This protein binds this small molecule.
Small molecule (SMILES): Cc1cc(CCCCCOc2ccc(C3=NCCO3)cc2)on1

Sequence of chain 21.A:
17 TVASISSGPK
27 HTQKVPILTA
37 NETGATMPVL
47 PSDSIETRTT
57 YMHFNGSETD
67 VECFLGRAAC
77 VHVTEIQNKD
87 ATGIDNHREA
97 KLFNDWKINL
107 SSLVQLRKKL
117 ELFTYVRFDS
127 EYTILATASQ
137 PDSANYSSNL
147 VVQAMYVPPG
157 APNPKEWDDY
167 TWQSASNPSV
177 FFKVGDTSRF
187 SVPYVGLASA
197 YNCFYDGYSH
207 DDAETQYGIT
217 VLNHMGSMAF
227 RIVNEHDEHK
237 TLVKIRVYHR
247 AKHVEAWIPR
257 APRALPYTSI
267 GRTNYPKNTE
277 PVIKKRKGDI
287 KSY

Sequence of chain 21.C:
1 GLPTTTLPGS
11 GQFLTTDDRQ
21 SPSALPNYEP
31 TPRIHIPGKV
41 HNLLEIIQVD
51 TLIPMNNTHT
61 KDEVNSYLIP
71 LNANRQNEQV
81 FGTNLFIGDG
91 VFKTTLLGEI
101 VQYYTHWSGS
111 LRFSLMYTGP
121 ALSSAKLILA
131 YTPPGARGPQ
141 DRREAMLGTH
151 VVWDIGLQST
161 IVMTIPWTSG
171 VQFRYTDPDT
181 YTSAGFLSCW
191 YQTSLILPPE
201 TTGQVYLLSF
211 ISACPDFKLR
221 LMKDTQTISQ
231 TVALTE

Binding-site contacts:
Ligand atom C4 contacts residue LEU106 of chain 21.A at 3.9 Å (hydrophobic).
Ligand atom C2A contacts residue TYR152 of chain 21.A at 3.6 Å (hydrophobic).
Ligand atom C4C contacts residue VAL188 of chain 21.A at 3.7 Å (hydrophobic).
Ligand atom C3B contacts residue VAL188 of chain 21.A at 3.8 Å (hydrophobic).
Ligand atom C2C contacts residue TYR197 of chain 21.A at 3.7 Å (hydrophobic).
Ligand atom C31 contacts residue ASN219 of chain 21.A at 3.3 Å.
Ligand atom N3A contacts residue PHE186 of chain 21.A at 4.0 Å.
Ligand atom C4B contacts residue TYR152 of chain 21.A at 3.8 Å (hydrophobic).
Ligand atom O1B contacts residue TYR128 of chain 21.A at 3.4 Å (h-bond).
Ligand atom O1 contacts residue LEU106 of chain 21.A at 3.8 Å.
Ligand atom N3A contacts residue PRO174 of chain 21.A at 3.7 Å.
Ligand atom C2A contacts residue PHE186 of chain 21.A at 3.3 Å (hydrophobic).
Ligand atom C6B contacts residue TYR128 of chain 21.A at 3.3 Å (hydrophobic).
Ligand atom N2 contacts residue ASN219 of chain 21.A at 3.8 Å.
Ligand atom O1A contacts residue PHE186 of chain 21.A at 3.0 Å.
Ligand atom C5B contacts residue PHE186 of chain 21.A at 3.9 Å (hydrophobic).
Ligand atom N3A contacts residue TYR152 of chain 21.A at 3.5 Å.
Ligand atom C2B contacts residue VAL188 of chain 21.A at 3.5 Å (hydrophobic).
Ligand atom C4C contacts residue VAL191 of chain 21.A at 3.0 Å (hydrophobic).
Ligand atom C5C contacts residue VAL191 of chain 21.A at 3.8 Å (hydrophobic).
Ligand atom C1B contacts residue TYR128 of chain 21.A at 3.6 Å (hydrophobic).
Ligand atom C4B contacts residue PHE186 of chain 21.A at 3.6 Å (hydrophobic).
Ligand atom C3C contacts residue TYR128 of chain 21.A at 3.4 Å (hydrophobic).
Ligand atom C5A contacts residue VAL176 of chain 21.A at 3.6 Å (hydrophobic).
Ligand atom C4A contacts residue PRO174 of chain 21.A at 3.1 Å (hydrophobic).
Ligand atom C5B contacts residue MET224 of chain 21.A at 3.8 Å (hydrophobic).
Ligand atom N2 contacts residue LEU106 of chain 21.A at 3.8 Å.
Ligand atom C3 contacts residue ASN219 of chain 21.A at 4.0 Å.
Ligand atom C6B contacts residue ILE104 of chain 21.A at 3.6 Å (hydrophobic).
Ligand atom C3B contacts residue TYR152 of chain 21.A at 3.7 Å (hydrophobic).
Ligand atom C5A contacts residue PHE186 of chain 21.A at 3.5 Å (hydrophobic).
Ligand atom O1 contacts residue MET221 of chain 21.A at 3.9 Å.
Ligand atom C5 contacts residue LEU106 of chain 21.A at 3.8 Å (hydrophobic).
Ligand atom N3A contacts residue ALA24 of chain 21.C at 3.8 Å.
Ligand atom C1B contacts residue ILE104 of chain 21.A at 4.0 Å (hydrophobic).
Ligand atom C1C contacts residue TYR128 of chain 21.A at 3.7 Å (hydrophobic).
Ligand atom C4 contacts residue TYR197 of chain 21.A at 3.8 Å (hydrophobic).
Ligand atom C1B contacts residue VAL188 of chain 21.A at 3.8 Å (hydrophobic).
Ligand atom O1B contacts residue ILE104 of chain 21.A at 3.9 Å.
Ligand atom C1C contacts residue LEU106 of chain 21.A at 3.8 Å (hydrophobic).